The small molecule below binds the protein below.
Small molecule (SMILES): N[C@@H](Cc1ccccc1)C(=O)N[C@H](C=O)CC1=c2ccccc2=NC1

Binding-site contacts:
Ligand atom CD1 contacts residue SER36 of chain 1.B at 3.5 Å.
Ligand atom N contacts residue GLY100 of chain 1.B at 3.8 Å.
Ligand atom NE1 contacts residue ALA98 of chain 1.B at 4.1 Å.
Ligand atom O contacts residue TRP51 of chain 1.B at 3.3 Å.
Ligand atom CE2 contacts residue CYS107 of chain 1.B at 3.9 Å (hydrophobic).
Ligand atom CZ contacts residue TYR38 of chain 1.D at 3.9 Å (hydrophobic).
Ligand atom C contacts residue TRP104 of chain 1.D at 3.7 Å (hydrophobic).
Ligand atom CD1 contacts residue GLY100 of chain 1.B at 3.8 Å.
Ligand atom NE1 contacts residue SER36 of chain 1.B at 4.1 Å.
Ligand atom NE1 contacts residue GLY100 of chain 1.B at 3.8 Å.
Ligand atom CZ2 contacts residue TYR38 of chain 1.D at 3.9 Å (hydrophobic).
Ligand atom CE2 contacts residue CYS102 of chain 1.B at 3.9 Å (hydrophobic).
Ligand atom CD2 contacts residue GLY100 of chain 1.B at 4.1 Å.
Ligand atom CE2 contacts residue SER36 of chain 1.B at 4.0 Å.
Ligand atom CE3 contacts residue SER36 of chain 1.B at 3.8 Å.
Ligand atom CH2 contacts residue TRP111 of chain 1.B at 3.7 Å (hydrophobic).
Ligand atom O contacts residue TYR36 of chain 1.D at 3.7 Å.
Ligand atom CB contacts residue TYR101 of chain 1.B at 3.9 Å (hydrophobic).
Ligand atom CD1 contacts residue SER99 of chain 1.B at 4.1 Å.
Ligand atom CE1 contacts residue TYR36 of chain 1.D at 3.8 Å (hydrophobic).
Ligand atom CD2 contacts residue TYR108 of chain 1.B at 4.0 Å (hydrophobic).
Ligand atom CZ3 contacts residue TYR38 of chain 1.D at 3.8 Å (hydrophobic).
Ligand atom CA contacts residue GLY100 of chain 1.B at 4.1 Å.
Ligand atom CG contacts residue SER36 of chain 1.B at 2.9 Å.
Ligand atom CZ2 contacts residue TRP111 of chain 1.B at 3.9 Å (hydrophobic).
Ligand atom CB contacts residue TRP104 of chain 1.D at 4.1 Å (hydrophobic).
Ligand atom CB contacts residue SER36 of chain 1.B at 3.0 Å.
Ligand atom CD2 contacts residue SER36 of chain 1.B at 3.3 Å.
Ligand atom CB contacts residue GLY100 of chain 1.B at 3.1 Å.
Ligand atom O contacts residue TRP104 of chain 1.D at 3.7 Å.
Ligand atom NE1 contacts residue SER99 of chain 1.B at 3.9 Å.
Ligand atom CG contacts residue GLY100 of chain 1.B at 4.0 Å.
Ligand atom O contacts residue TRP104 of chain 1.D at 3.6 Å (h-bond).
Ligand atom CH2 contacts residue TYR38 of chain 1.D at 3.4 Å (hydrophobic).
Ligand atom CZ contacts residue PHE48 of chain 1.D at 3.5 Å (hydrophobic).
Ligand atom CE1 contacts residue TYR38 of chain 1.D at 3.6 Å (hydrophobic).
Ligand atom CE3 contacts residue TRP104 of chain 1.D at 4.0 Å (hydrophobic).
Ligand atom CZ2 contacts residue ALA98 of chain 1.B at 3.9 Å (hydrophobic).
Ligand atom CD2 contacts residue CYS102 of chain 1.B at 3.4 Å (hydrophobic).
Ligand atom CA contacts residue TRP104 of chain 1.D at 3.8 Å (hydrophobic).

Sequence of chain 1.D:
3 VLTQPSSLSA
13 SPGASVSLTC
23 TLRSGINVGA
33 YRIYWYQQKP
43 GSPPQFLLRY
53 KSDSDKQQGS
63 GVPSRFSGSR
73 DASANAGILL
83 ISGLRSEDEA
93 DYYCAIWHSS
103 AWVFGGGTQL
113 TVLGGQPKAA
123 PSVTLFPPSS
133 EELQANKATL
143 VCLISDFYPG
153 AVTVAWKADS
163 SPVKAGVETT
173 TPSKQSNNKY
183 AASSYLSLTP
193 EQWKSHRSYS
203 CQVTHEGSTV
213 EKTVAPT

Sequence of chain 1.B:
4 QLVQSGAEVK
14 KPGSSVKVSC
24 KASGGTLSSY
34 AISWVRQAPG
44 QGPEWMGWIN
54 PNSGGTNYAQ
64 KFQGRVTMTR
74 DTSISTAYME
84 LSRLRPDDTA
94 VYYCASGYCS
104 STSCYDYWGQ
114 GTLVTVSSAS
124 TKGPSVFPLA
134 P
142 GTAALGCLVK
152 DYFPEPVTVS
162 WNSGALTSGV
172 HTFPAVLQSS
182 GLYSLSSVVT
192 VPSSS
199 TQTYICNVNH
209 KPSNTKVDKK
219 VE